The protein below binds the small molecule below.
Small molecule (SMILES): O=CCCC(=O)O

Sequence of chain 3.B:
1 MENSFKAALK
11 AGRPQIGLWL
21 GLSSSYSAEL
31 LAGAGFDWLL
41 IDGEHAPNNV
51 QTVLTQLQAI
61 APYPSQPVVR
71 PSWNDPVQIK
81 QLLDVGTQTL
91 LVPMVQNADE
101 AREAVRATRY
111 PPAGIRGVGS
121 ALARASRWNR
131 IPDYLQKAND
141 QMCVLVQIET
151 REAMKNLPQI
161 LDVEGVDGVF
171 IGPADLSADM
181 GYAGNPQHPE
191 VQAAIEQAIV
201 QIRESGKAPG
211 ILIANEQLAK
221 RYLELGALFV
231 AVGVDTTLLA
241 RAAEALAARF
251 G

Binding-site contacts:
Ligand atom C2 contacts residue LEU212 of chain 3.B at 4.5 Å (hydrophobic).
Ligand atom O1 contacts residue ALA121 of chain 1.B at 2.9 Å (h-bond).
Ligand atom C2 contacts residue GLY119 of chain 1.B at 4.1 Å.
Ligand atom O4 contacts residue PYR1 of chain 3.K at 3.0 Å.
Ligand atom C4 contacts residue TRP19 of chain 3.B at 4.5 Å (hydrophobic).
Ligand atom C4 contacts residue PYR1 of chain 3.K at 3.6 Å.
Ligand atom C1 contacts residue GLY119 of chain 1.B at 4.3 Å.
Ligand atom O4 contacts residue HIS45 of chain 3.B at 4.2 Å.
Ligand atom C4 contacts residue ARG70 of chain 3.B at 3.6 Å.
Ligand atom C4 contacts residue LEU212 of chain 3.B at 4.2 Å (hydrophobic).
Ligand atom C2 contacts residue ALA121 of chain 1.B at 3.9 Å (hydrophobic).
Ligand atom O2 contacts residue ALA121 of chain 1.B at 4.0 Å.
Ligand atom O4 contacts residue TRP19 of chain 3.B at 4.5 Å.
Ligand atom C3 contacts residue ALA174 of chain 3.B at 4.3 Å (hydrophobic).
Ligand atom O4 contacts residue ARG70 of chain 3.B at 2.8 Å (salt-bridge).
Ligand atom C3 contacts residue GLY119 of chain 1.B at 4.0 Å.
Ligand atom O4 contacts residue VAL118 of chain 1.B at 4.1 Å.
Ligand atom O1 contacts residue SER120 of chain 1.B at 2.9 Å (h-bond).
Ligand atom C1 contacts residue ALA121 of chain 1.B at 3.6 Å (hydrophobic).
Ligand atom C4 contacts residue VAL118 of chain 1.B at 4.3 Å (hydrophobic).
Ligand atom C1 contacts residue ALA174 of chain 3.B at 4.4 Å (hydrophobic).
Ligand atom C3 contacts residue PYR1 of chain 3.K at 4.0 Å.
Ligand atom C1 contacts residue SER120 of chain 1.B at 4.0 Å.
Ligand atom O2 contacts residue ALA174 of chain 3.B at 4.2 Å.
Ligand atom O1 contacts residue GLY119 of chain 1.B at 3.4 Å.
Ligand atom O4 contacts residue MG1 of chain 3.I at 4.2 Å.
Ligand atom C3 contacts residue VAL118 of chain 1.B at 4.0 Å (hydrophobic).
Ligand atom C4 contacts residue GLY119 of chain 1.B at 4.3 Å.
Ligand atom C3 contacts residue LEU212 of chain 3.B at 4.3 Å (hydrophobic).
Ligand atom O4 contacts residue CO1 of chain 3.H at 4.2 Å.

Sequence of chain 1.B:
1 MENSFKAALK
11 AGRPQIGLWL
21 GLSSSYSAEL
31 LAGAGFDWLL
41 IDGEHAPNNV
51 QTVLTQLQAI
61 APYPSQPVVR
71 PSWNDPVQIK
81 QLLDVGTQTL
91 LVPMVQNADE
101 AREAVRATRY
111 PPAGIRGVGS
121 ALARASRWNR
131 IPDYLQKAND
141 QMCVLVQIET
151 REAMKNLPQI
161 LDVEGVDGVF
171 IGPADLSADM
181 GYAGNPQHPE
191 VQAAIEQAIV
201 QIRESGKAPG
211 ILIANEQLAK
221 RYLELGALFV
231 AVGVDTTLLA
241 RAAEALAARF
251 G